The small molecule below binds the protein below.
Small molecule (SMILES): CC[C@H](O)[C@@H](C)C(=O)C[PH](=O)O

Sequence of chain 1.B:
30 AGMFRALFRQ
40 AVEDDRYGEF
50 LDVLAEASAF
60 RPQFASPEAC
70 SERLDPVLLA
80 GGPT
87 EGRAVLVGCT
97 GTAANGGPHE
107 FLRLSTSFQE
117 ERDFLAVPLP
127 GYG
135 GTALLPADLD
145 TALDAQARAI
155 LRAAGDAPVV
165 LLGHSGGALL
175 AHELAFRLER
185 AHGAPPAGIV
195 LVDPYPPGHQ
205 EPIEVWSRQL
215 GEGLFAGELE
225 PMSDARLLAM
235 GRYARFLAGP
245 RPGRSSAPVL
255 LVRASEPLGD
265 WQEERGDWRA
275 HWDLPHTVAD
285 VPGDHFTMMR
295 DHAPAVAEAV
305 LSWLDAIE

Binding-site contacts:
Ligand atom CAL contacts residue LEU214 of chain 1.B at 4.0 Å (hydrophobic).
Ligand atom CAL contacts residue SER169 of chain 1.B at 2.7 Å.
Ligand atom CAP contacts residue SER169 of chain 1.B at 4.1 Å.
Ligand atom CAN contacts residue ILE207 of chain 1.B at 4.1 Å (hydrophobic).
Ligand atom OAG contacts residue ILE207 of chain 1.B at 3.3 Å.
Ligand atom OAE contacts residue ILE207 of chain 1.B at 3.6 Å.
Ligand atom OAE contacts residue TYR199 of chain 1.B at 4.4 Å.
Ligand atom OAH contacts residue THR98 of chain 1.B at 4.3 Å.
Ligand atom OAF contacts residue PHE290 of chain 1.B at 4.3 Å.
Ligand atom CAP contacts residue GLY170 of chain 1.B at 3.8 Å.
Ligand atom CAA contacts residue GLY170 of chain 1.B at 4.3 Å.
Ligand atom P1 contacts residue GLY170 of chain 1.B at 3.5 Å.
Ligand atom P1 contacts residue SER169 of chain 1.B at 1.6 Å.
Ligand atom CAQ contacts residue LEU173 of chain 1.B at 4.5 Å (hydrophobic).
Ligand atom OAF contacts residue SER169 of chain 1.B at 2.6 Å (h-bond).
Ligand atom CAB contacts residue THR98 of chain 1.B at 4.2 Å.
Ligand atom CAA contacts residue LEU173 of chain 1.B at 3.7 Å (hydrophobic).
Ligand atom CAL contacts residue HIS289 of chain 1.B at 4.0 Å.
Ligand atom P1 contacts residue HIS289 of chain 1.B at 3.3 Å.
Ligand atom CAA contacts residue LEU241 of chain 1.B at 3.3 Å (hydrophobic).
Ligand atom CAN contacts residue GLY170 of chain 1.B at 3.7 Å.
Ligand atom OAE contacts residue SER169 of chain 1.B at 3.1 Å (h-bond).
Ligand atom OAH contacts residue SER169 of chain 1.B at 2.6 Å (h-bond).
Ligand atom OAF contacts residue HIS289 of chain 1.B at 2.9 Å (h-bond).
Ligand atom OAE contacts residue GLY170 of chain 1.B at 3.9 Å.
Ligand atom CAA contacts residue ALA238 of chain 1.B at 4.5 Å (hydrophobic).
Ligand atom OAF contacts residue LEU214 of chain 1.B at 4.0 Å.
Ligand atom OAH contacts residue GLY170 of chain 1.B at 3.0 Å (h-bond).
Ligand atom CAN contacts residue SER169 of chain 1.B at 3.0 Å.
Ligand atom CAQ contacts residue ILE207 of chain 1.B at 4.3 Å (hydrophobic).
Ligand atom CAL contacts residue GLY170 of chain 1.B at 4.3 Å.